A small-molecule ligand and the protein it binds are described below.
Small molecule (SMILES): Cc1cc(OCC(=O)O)cc(C)c1Cc1ccc(O)c(Cc2ccccc2)c1

Sequence of chain 1.A:
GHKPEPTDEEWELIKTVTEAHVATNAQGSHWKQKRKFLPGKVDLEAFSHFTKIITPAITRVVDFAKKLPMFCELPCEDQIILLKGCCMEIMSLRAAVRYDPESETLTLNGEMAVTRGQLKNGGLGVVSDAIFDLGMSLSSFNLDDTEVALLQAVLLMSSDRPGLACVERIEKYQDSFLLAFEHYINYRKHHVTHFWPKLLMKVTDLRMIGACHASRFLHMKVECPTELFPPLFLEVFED

Binding-site contacts:
Ligand atom CAS contacts residue LEU157 of chain 1.A at 3.6 Å (hydrophobic).
Ligand atom CAV contacts residue SER29 of chain 1.A at 4.5 Å.
Ligand atom OAI contacts residue ASN156 of chain 1.A at 4.0 Å.
Ligand atom CBB contacts residue ASP159 of chain 1.A at 4.1 Å.
Ligand atom CAT contacts residue ASP158 of chain 1.A at 4.5 Å.
Ligand atom CAS contacts residue ASP158 of chain 1.A at 4.3 Å.
Ligand atom OAI contacts residue ASP158 of chain 1.A at 3.5 Å.
Ligand atom CAT contacts residue LEU157 of chain 1.A at 3.7 Å (hydrophobic).
Ligand atom OAI contacts residue LEU157 of chain 1.A at 2.8 Å (h-bond).
Ligand atom OAU contacts residue SER29 of chain 1.A at 4.5 Å.